Sequence of chain 1.A:
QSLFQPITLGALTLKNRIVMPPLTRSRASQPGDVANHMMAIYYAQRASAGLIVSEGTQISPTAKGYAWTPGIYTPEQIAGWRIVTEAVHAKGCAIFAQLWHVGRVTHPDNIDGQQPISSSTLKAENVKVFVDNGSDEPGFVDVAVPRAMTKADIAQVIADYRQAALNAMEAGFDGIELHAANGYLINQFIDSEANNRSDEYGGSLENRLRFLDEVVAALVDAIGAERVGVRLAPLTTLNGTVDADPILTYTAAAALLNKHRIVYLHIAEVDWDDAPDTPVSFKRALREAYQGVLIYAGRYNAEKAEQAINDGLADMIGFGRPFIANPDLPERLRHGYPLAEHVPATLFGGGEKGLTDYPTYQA

A small-molecule ligand and the protein it binds are described below.
Small molecule (SMILES): CCOC(=O)O

Binding-site contacts:
Ligand atom O1 contacts residue SER206 of chain 1.A at 3.4 Å.
Ligand atom OXT contacts residue GLY205 of chain 1.A at 4.0 Å.
Ligand atom C1 contacts residue SER206 of chain 1.A at 4.0 Å.
Ligand atom C1 contacts residue SER194 of chain 1.A at 4.5 Å.
Ligand atom O contacts residue ARG210 of chain 1.A at 2.8 Å (salt-bridge).
Ligand atom O1 contacts residue GLY205 of chain 1.A at 3.9 Å.
Ligand atom O contacts residue LEU207 of chain 1.A at 4.2 Å.
Ligand atom O1 contacts residue LEU207 of chain 1.A at 3.8 Å.
Ligand atom C2 contacts residue SER194 of chain 1.A at 3.7 Å.
Ligand atom C2 contacts residue GLY205 of chain 1.A at 4.3 Å.
Ligand atom C contacts residue SER206 of chain 1.A at 3.8 Å.
Ligand atom C1 contacts residue ARG210 of chain 1.A at 3.5 Å.
Ligand atom C contacts residue LEU207 of chain 1.A at 4.0 Å (hydrophobic).
Ligand atom C contacts residue ARG210 of chain 1.A at 3.4 Å.
Ligand atom O1 contacts residue ARG210 of chain 1.A at 2.9 Å (salt-bridge).
Ligand atom OXT contacts residue SER206 of chain 1.A at 3.9 Å.
Ligand atom C2 contacts residue ARG210 of chain 1.A at 3.5 Å.
Ligand atom C1 contacts residue GLY205 of chain 1.A at 4.0 Å.